Binding-site contacts:
Ligand atom O7 contacts residue ASN282 of chain 1.A at 4.3 Å.
Ligand atom C3 contacts residue ASN282 of chain 1.A at 3.8 Å.
Ligand atom C7 contacts residue ASN282 of chain 1.A at 3.9 Å.
Ligand atom C2 contacts residue GLU281 of chain 1.A at 4.0 Å.
Ligand atom C8 contacts residue ASN280 of chain 1.A at 4.3 Å.
Ligand atom C7 contacts residue GLU281 of chain 1.A at 3.4 Å.
Ligand atom N2 contacts residue ASN280 of chain 1.A at 3.9 Å.
Ligand atom C1 contacts residue GLU281 of chain 1.A at 3.4 Å.
Ligand atom N2 contacts residue GLU281 of chain 1.A at 3.4 Å (salt-bridge).
Ligand atom O7 contacts residue GLU281 of chain 1.A at 3.0 Å (salt-bridge).
Ligand atom C2 contacts residue ASN282 of chain 1.A at 2.5 Å.
Ligand atom O5 contacts residue ASN282 of chain 1.A at 2.4 Å (h-bond).
Ligand atom N2 contacts residue ASN282 of chain 1.A at 2.8 Å (h-bond).
Ligand atom C5 contacts residue ASN282 of chain 1.A at 3.6 Å.
Ligand atom C4 contacts residue ASN282 of chain 1.A at 4.2 Å.
Ligand atom C1 contacts residue ASN282 of chain 1.A at 1.5 Å.
Ligand atom C7 contacts residue ASN280 of chain 1.A at 4.3 Å.

The protein below binds the small molecule below.
Small molecule (SMILES): CC(=O)N[C@@H]1[C@@H](O)[C@H](O)[C@@H](CO)O[C@H]1O

Sequence of chain 1.A:
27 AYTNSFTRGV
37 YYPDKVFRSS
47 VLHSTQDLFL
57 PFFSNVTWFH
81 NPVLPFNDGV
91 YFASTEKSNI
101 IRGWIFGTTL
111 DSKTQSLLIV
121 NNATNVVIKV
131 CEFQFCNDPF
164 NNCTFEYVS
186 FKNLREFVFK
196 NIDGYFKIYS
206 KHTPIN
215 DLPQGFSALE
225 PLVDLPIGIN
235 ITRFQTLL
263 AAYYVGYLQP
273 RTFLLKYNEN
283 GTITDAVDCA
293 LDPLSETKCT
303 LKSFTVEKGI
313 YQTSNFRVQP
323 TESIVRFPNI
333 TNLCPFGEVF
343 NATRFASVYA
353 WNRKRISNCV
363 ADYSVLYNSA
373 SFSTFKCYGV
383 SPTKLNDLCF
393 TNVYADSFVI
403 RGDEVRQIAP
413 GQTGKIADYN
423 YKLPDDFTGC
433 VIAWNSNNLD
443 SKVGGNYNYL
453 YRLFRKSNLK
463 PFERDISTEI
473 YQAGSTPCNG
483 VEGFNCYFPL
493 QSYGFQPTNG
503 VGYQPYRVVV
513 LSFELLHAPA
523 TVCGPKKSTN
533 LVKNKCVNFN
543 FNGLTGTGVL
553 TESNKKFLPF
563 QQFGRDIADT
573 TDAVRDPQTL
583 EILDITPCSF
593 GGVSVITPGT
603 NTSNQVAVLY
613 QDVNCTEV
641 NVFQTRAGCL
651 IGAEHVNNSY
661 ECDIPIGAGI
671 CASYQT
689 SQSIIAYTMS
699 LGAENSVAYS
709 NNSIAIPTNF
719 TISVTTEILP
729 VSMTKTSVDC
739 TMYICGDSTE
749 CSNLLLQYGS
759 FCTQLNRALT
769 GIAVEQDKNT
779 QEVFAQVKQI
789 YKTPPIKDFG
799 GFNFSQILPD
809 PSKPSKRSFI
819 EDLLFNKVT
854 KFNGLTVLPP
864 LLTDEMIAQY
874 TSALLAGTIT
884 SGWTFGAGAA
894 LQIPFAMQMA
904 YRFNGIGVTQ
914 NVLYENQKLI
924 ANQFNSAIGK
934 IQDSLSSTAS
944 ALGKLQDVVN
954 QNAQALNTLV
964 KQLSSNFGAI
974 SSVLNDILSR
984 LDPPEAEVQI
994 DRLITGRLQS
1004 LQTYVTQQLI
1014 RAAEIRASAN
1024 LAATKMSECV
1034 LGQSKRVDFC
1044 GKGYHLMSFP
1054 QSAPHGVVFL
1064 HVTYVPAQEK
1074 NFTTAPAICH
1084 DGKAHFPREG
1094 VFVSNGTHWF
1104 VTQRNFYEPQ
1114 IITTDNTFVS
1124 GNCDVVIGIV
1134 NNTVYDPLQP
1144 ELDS